Binding-site contacts:
Ligand atom C02 contacts residue GLN211 of chain 1.A at 3.6 Å.
Ligand atom C36 contacts residue VAL300 of chain 1.A at 3.6 Å (hydrophobic).
Ligand atom C42 contacts residue SER318 of chain 1.A at 3.8 Å.
Ligand atom C38 contacts residue HEM1 of chain 1.C at 3.5 Å.
Ligand atom C07 contacts residue VAL300 of chain 1.A at 3.9 Å (hydrophobic).
Ligand atom C13 contacts residue HEM1 of chain 1.C at 3.9 Å.
Ligand atom C38 contacts residue PRO298 of chain 1.A at 3.8 Å (hydrophobic).
Ligand atom C34 contacts residue GLU325 of chain 1.A at 3.5 Å.
Ligand atom N12 contacts residue TYR439 of chain 1.A at 3.4 Å.
Ligand atom C06 contacts residue HEM1 of chain 1.C at 3.0 Å.
Ligand atom C04 contacts residue HEM1 of chain 1.C at 3.7 Å.
Ligand atom C03 contacts residue GLN211 of chain 1.A at 3.0 Å.
Ligand atom N41 contacts residue TYR321 of chain 1.A at 3.7 Å.
Ligand atom C18 contacts residue SER210 of chain 1.A at 3.8 Å.
Ligand atom N02 contacts residue GLN211 of chain 1.A at 3.6 Å.
Ligand atom C42 contacts residue PHE317 of chain 1.A at 3.8 Å (hydrophobic).
Ligand atom C42 contacts residue PRO298 of chain 1.A at 3.8 Å (hydrophobic).
Ligand atom C01 contacts residue HEM1 of chain 1.C at 3.4 Å.
Ligand atom C02 contacts residue HEM1 of chain 1.C at 3.8 Å.
Ligand atom C39 contacts residue TRP320 of chain 1.A at 3.8 Å (hydrophobic).
Ligand atom C11 contacts residue TYR439 of chain 1.A at 3.7 Å (hydrophobic).
Ligand atom N12 contacts residue HEM1 of chain 1.C at 3.7 Å.
Ligand atom C39 contacts residue HEM1 of chain 1.C at 3.7 Å.
Ligand atom C34 contacts residue HEM1 of chain 1.C at 3.6 Å.
Ligand atom N17 contacts residue TYR439 of chain 1.A at 3.0 Å.
Ligand atom C09 contacts residue HEM1 of chain 1.C at 3.4 Å.
Ligand atom C05 contacts residue HEM1 of chain 1.C at 3.2 Å.
Ligand atom C39 contacts residue GLU325 of chain 1.A at 3.4 Å.
Ligand atom N41 contacts residue GLU325 of chain 1.A at 2.8 Å (salt-bridge).
Ligand atom C39 contacts residue PRO298 of chain 1.A at 3.8 Å (hydrophobic).
Ligand atom N40 contacts residue HEM1 of chain 1.C at 3.9 Å.
Ligand atom C08 contacts residue HEM1 of chain 1.C at 2.6 Å.
Ligand atom N41 contacts residue TRP320 of chain 1.A at 2.8 Å (h-bond).
Ligand atom N41 contacts residue HEM1 of chain 1.C at 3.5 Å.
Ligand atom C04 contacts residue GLN211 of chain 1.A at 3.8 Å.
Ligand atom C42 contacts residue HEM1 of chain 1.C at 3.5 Å.
Ligand atom C42 contacts residue GLY319 of chain 1.A at 3.5 Å.
Ligand atom C35 contacts residue GLU325 of chain 1.A at 3.4 Å.
Ligand atom N40 contacts residue GLU325 of chain 1.A at 2.5 Å (salt-bridge).
Ligand atom C16 contacts residue ASN302 of chain 1.A at 3.5 Å.

The protein below binds the small molecule below.
Small molecule (SMILES): Cc1cc(N)nc(CCc2cc(N)cc(CCc3cc(C)cc(N)n3)c2)c1

Sequence of chain 1.A:
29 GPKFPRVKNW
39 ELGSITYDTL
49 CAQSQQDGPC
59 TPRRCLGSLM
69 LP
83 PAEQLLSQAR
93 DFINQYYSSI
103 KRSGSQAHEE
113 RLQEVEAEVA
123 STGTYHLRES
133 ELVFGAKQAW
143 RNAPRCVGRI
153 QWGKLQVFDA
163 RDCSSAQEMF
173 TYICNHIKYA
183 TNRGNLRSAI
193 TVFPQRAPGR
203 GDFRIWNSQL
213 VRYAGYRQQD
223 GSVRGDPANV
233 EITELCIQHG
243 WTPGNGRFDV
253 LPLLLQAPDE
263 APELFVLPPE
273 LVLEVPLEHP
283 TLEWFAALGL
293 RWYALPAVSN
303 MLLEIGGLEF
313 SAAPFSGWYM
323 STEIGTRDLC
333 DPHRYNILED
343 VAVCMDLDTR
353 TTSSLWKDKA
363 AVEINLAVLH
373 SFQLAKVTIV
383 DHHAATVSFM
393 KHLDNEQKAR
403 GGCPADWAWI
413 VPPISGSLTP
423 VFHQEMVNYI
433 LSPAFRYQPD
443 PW